Sequence of chain 3.E:
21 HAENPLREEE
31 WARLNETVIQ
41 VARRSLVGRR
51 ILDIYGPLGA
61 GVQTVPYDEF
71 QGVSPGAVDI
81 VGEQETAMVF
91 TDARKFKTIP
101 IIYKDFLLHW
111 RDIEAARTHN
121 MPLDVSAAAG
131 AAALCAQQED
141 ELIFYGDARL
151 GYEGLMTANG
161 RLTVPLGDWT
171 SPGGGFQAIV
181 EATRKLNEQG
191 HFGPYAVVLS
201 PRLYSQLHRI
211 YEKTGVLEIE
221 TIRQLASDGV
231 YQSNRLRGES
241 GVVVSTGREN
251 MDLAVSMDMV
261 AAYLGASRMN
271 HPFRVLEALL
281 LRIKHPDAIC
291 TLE

Binding-site contacts:
Ligand atom OG1 contacts residue ASP258 of chain 3.E at 3.3 Å.
Ligand atom C contacts residue ARG49 of chain 3.E at 3.6 Å.
Ligand atom OG1 contacts residue MET259 of chain 3.E at 2.6 Å (h-bond).
Ligand atom CB contacts residue ASP258 of chain 3.E at 3.7 Å.
Ligand atom NH1 contacts residue ASP53 of chain 3.E at 3.0 Å (salt-bridge).
Ligand atom CA contacts residue ASP258 of chain 3.E at 3.6 Å.
Ligand atom CG2 contacts residue ALA42 of chain 3.E at 3.8 Å (hydrophobic).
Ligand atom N contacts residue ASP258 of chain 3.E at 2.8 Å (salt-bridge).
Ligand atom O contacts residue ARG43 of chain 3.E at 2.8 Å (salt-bridge).
Ligand atom CG2 contacts residue ASP258 of chain 3.E at 3.5 Å.
Ligand atom CA contacts residue ASP258 of chain 3.E at 3.7 Å.
Ligand atom CB contacts residue ARG49 of chain 3.E at 3.5 Å.
Ligand atom CB contacts residue MET259 of chain 3.E at 3.6 Å (hydrophobic).
Ligand atom O contacts residue ARG43 of chain 3.E at 2.8 Å (salt-bridge).
Ligand atom N contacts residue ARG49 of chain 3.E at 3.6 Å (salt-bridge).
Ligand atom NH1 contacts residue THR246 of chain 3.E at 3.2 Å (h-bond).
Ligand atom CD contacts residue LEU52 of chain 3.E at 3.3 Å (hydrophobic).
Ligand atom CD2 contacts residue ARG50 of chain 3.E at 3.6 Å.
Ligand atom CA contacts residue ASP258 of chain 3.E at 3.7 Å.
Ligand atom CG2 contacts residue MET259 of chain 3.E at 3.7 Å (hydrophobic).
Ligand atom N contacts residue ASP258 of chain 3.E at 3.2 Å (salt-bridge).
Ligand atom NE contacts residue ARG50 of chain 3.E at 3.1 Å (salt-bridge).
Ligand atom C contacts residue ASP258 of chain 3.E at 3.7 Å.
Ligand atom N contacts residue ARG49 of chain 3.E at 3.7 Å.
Ligand atom N contacts residue PRO57 of chain 3.E at 3.5 Å.
Ligand atom CD2 contacts residue ASP258 of chain 3.E at 3.4 Å.
Ligand atom CD contacts residue ARG50 of chain 3.E at 3.3 Å.
Ligand atom O contacts residue ARG49 of chain 3.E at 3.1 Å (salt-bridge).
Ligand atom CD2 contacts residue ARG43 of chain 3.E at 3.6 Å.
Ligand atom CZ contacts residue THR246 of chain 3.E at 3.3 Å.
Ligand atom C contacts residue ARG43 of chain 3.E at 3.7 Å.
Ligand atom CG contacts residue PRO57 of chain 3.E at 3.7 Å (hydrophobic).
Ligand atom O contacts residue ARG50 of chain 3.E at 3.4 Å.
Ligand atom O contacts residue ILE39 of chain 3.E at 3.7 Å.
Ligand atom CB contacts residue ARG49 of chain 3.E at 3.7 Å.
Ligand atom NH2 contacts residue THR246 of chain 3.E at 3.0 Å (h-bond).
Ligand atom N contacts residue ARG49 of chain 3.E at 3.5 Å (salt-bridge).
Ligand atom N contacts residue ASP258 of chain 3.E at 3.2 Å (salt-bridge).
Ligand atom CB contacts residue ASP258 of chain 3.E at 3.5 Å.
Ligand atom NH2 contacts residue ASP228 of chain 3.E at 2.7 Å (salt-bridge).

This protein binds this small molecule.
Small molecule (SMILES): CC(C)C[C@H](NC(=O)CN)C(=O)N[C@H](C(=O)N[C@H](C(=O)NCC(=O)N[C@@H](CO)C(=O)N[C@@H](CC(C)C)C(=O)N[C@@H](CCCN=C(N)N)C(=O)NCC=O)C(C)C)[C@@H](C)O